A protein and the small-molecule ligand that binds it are described below.
Small molecule (SMILES): CC[C@H](C)[C@H](NC(=O)[C@H](C)NC(=O)[C@@H]1CCCN1)C(=O)N[C@H](C(=O)N[C@@H](CC(N)=O)C(=O)N[C@@H](CCCN=C(N)N)C(=O)N1CCC[C@H]1C=O)[C@@H](C)CC

Sequence of chain 1.C:
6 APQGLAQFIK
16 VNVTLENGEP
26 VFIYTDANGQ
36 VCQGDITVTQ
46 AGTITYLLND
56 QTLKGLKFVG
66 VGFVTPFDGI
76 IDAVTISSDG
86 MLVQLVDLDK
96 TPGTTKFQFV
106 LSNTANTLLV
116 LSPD

Binding-site contacts:
Ligand atom N contacts residue ASP94 of chain 1.C at 3.5 Å (salt-bridge).
Ligand atom CG contacts residue THR96 of chain 1.C at 3.5 Å.
Ligand atom N contacts residue THR100 of chain 1.C at 3.0 Å (h-bond).
Ligand atom O contacts residue THR100 of chain 1.C at 3.0 Å (h-bond).
Ligand atom CB contacts residue ASP94 of chain 1.C at 3.3 Å.
Ligand atom CB contacts residue THR96 of chain 1.C at 3.2 Å.
Ligand atom CG2 contacts residue ASP92 of chain 1.C at 3.4 Å.
Ligand atom N contacts residue ASP40 of chain 1.C at 2.8 Å (salt-bridge).
Ligand atom ND2 contacts residue ASP92 of chain 1.C at 3.1 Å (salt-bridge).
Ligand atom O contacts residue THR42 of chain 1.C at 3.4 Å.
Ligand atom CA contacts residue ILE41 of chain 1.C at 3.3 Å (hydrophobic).
Ligand atom N contacts residue ILE41 of chain 1.C at 2.9 Å (h-bond).
Ligand atom CA contacts residue GLY98 of chain 1.C at 3.6 Å.
Ligand atom ND2 contacts residue THR96 of chain 1.C at 2.9 Å (h-bond).
Ligand atom CG contacts residue ASP92 of chain 1.C at 3.5 Å.
Ligand atom O contacts residue ASP40 of chain 1.C at 3.3 Å.
Ligand atom CG contacts residue PRO97 of chain 1.C at 3.5 Å (hydrophobic).
Ligand atom CG contacts residue ASP94 of chain 1.C at 3.6 Å.
Ligand atom CA contacts residue ASP94 of chain 1.C at 3.5 Å.
Ligand atom O contacts residue LYS101 of chain 1.C at 3.5 Å.
Ligand atom O contacts residue VAL43 of chain 1.C at 3.5 Å (h-bond).
Ligand atom O contacts residue ILE41 of chain 1.C at 3.1 Å (h-bond).
Ligand atom O contacts residue GLY98 of chain 1.C at 3.2 Å (h-bond).
Ligand atom CB contacts residue GLY98 of chain 1.C at 3.5 Å.
Ligand atom CG contacts residue TYR29 of chain 1.C at 3.5 Å (hydrophobic).
Ligand atom CA contacts residue THR100 of chain 1.C at 3.2 Å.
Ligand atom O contacts residue THR44 of chain 1.C at 3.3 Å.
Ligand atom CB contacts residue THR100 of chain 1.C at 3.3 Å.
Ligand atom O contacts residue VAL43 of chain 1.C at 2.8 Å (h-bond).
Ligand atom O contacts residue PHE102 of chain 1.C at 2.9 Å (h-bond).
Ligand atom O contacts residue ASP94 of chain 1.C at 3.0 Å (salt-bridge).
Ligand atom CD contacts residue ASP94 of chain 1.C at 3.4 Å.
Ligand atom CG contacts residue ASP94 of chain 1.C at 3.4 Å.
Ligand atom N contacts residue PHE102 of chain 1.C at 3.0 Å (h-bond).
Ligand atom ND2 contacts residue ILE75 of chain 1.C at 3.2 Å (h-bond).
Ligand atom N contacts residue GLY98 of chain 1.C at 2.8 Å (h-bond).
Ligand atom CD contacts residue PRO97 of chain 1.C at 3.3 Å (hydrophobic).
Ligand atom OD1 contacts residue ASP92 of chain 1.C at 2.6 Å (salt-bridge).
Ligand atom N contacts residue VAL43 of chain 1.C at 2.9 Å (h-bond).
Ligand atom O contacts residue THR99 of chain 1.C at 3.3 Å.